Sequence of chain 1.A:
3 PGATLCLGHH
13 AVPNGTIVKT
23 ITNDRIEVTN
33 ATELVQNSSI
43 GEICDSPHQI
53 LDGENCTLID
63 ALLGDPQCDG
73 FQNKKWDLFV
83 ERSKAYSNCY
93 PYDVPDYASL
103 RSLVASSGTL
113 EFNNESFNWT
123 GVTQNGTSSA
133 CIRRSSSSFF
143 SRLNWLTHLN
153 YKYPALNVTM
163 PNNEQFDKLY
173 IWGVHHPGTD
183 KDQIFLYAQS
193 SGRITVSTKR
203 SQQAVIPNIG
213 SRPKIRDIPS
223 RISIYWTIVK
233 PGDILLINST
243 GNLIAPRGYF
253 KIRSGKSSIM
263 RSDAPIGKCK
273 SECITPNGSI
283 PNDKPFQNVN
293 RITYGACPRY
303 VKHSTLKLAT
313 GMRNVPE

A small-molecule ligand and the protein it binds are described below.
Small molecule (SMILES): CC(=O)N[C@H]1[C@H](O[C@H]2[C@H](O)[C@@H](NC(C)=O)CO[C@@H]2CO)O[C@H](CO)[C@@H](O)[C@@H]1O

Binding-site contacts:
Ligand atom C6 contacts residue THR312 of chain 1.A at 4.2 Å.
Ligand atom C1 contacts residue THR312 of chain 1.A at 3.7 Å.
Ligand atom C7 contacts residue ASN32 of chain 1.A at 3.6 Å.
Ligand atom N2 contacts residue ASN32 of chain 1.A at 3.0 Å (h-bond).
Ligand atom C1 contacts residue ASN32 of chain 1.A at 1.4 Å.
Ligand atom O7 contacts residue ASN32 of chain 1.A at 3.8 Å.
Ligand atom O5 contacts residue ASN32 of chain 1.A at 2.3 Å (h-bond).
Ligand atom O5 contacts residue THR312 of chain 1.A at 3.2 Å (h-bond).
Ligand atom O7 contacts residue THR34 of chain 1.A at 4.0 Å.
Ligand atom C6 contacts residue THR34 of chain 1.A at 4.4 Å.
Ligand atom C5 contacts residue ASN32 of chain 1.A at 3.7 Å.
Ligand atom C2 contacts residue ASN32 of chain 1.A at 2.5 Å.
Ligand atom C4 contacts residue ASN32 of chain 1.A at 4.3 Å.
Ligand atom C3 contacts residue ASN32 of chain 1.A at 3.8 Å.
Ligand atom C5 contacts residue THR312 of chain 1.A at 4.3 Å.
Ligand atom C7 contacts residue THR34 of chain 1.A at 4.3 Å.
Ligand atom C1 contacts residue ALA33 of chain 1.A at 4.5 Å (hydrophobic).
Ligand atom C8 contacts residue THR34 of chain 1.A at 3.9 Å.
Ligand atom O6 contacts residue THR312 of chain 1.A at 4.2 Å.